A small-molecule ligand and the protein it binds are described below.
Small molecule (SMILES): CC(=O)N[C@H]1[C@H](O[C@H]2[C@H](O)[C@@H](NC(C)=O)CO[C@@H]2CO)O[C@H](CO)[C@@H](O[C@@H]2O[C@H](CO)[C@@H](O)[C@H](O)[C@@H]2O)[C@@H]1O

Sequence of chain 37.E:
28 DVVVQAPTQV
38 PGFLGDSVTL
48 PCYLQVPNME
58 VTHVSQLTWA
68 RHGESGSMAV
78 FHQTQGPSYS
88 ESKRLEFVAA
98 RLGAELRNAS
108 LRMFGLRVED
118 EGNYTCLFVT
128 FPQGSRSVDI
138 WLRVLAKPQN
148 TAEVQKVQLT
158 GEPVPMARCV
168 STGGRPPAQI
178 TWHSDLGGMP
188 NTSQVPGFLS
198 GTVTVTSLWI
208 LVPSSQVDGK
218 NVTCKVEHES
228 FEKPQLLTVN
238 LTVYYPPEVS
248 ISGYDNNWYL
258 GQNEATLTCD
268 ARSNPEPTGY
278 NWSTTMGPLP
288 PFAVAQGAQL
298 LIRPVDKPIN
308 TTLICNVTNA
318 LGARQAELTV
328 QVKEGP

Binding-site contacts:
Ligand atom C3 contacts residue ASN105 of chain 37.E at 3.8 Å.
Ligand atom O5 contacts residue ALA96 of chain 37.E at 4.5 Å.
Ligand atom O6 contacts residue ALA96 of chain 37.E at 4.3 Å.
Ligand atom C8 contacts residue TYR50 of chain 37.E at 4.1 Å (hydrophobic).
Ligand atom O5 contacts residue VAL95 of chain 37.E at 4.5 Å.
Ligand atom N2 contacts residue ASN105 of chain 37.E at 2.9 Å (h-bond).
Ligand atom C1 contacts residue ASN105 of chain 37.E at 1.4 Å.
Ligand atom C7 contacts residue ASN105 of chain 37.E at 3.6 Å.
Ligand atom C5 contacts residue VAL95 of chain 37.E at 4.5 Å (hydrophobic).
Ligand atom C2 contacts residue ASN105 of chain 37.E at 2.5 Å.
Ligand atom O6 contacts residue VAL95 of chain 37.E at 2.9 Å (h-bond).
Ligand atom C4 contacts residue ASN105 of chain 37.E at 4.3 Å.
Ligand atom C5 contacts residue ASN105 of chain 37.E at 3.6 Å.
Ligand atom O7 contacts residue ASN105 of chain 37.E at 4.0 Å.
Ligand atom C8 contacts residue PRO48 of chain 37.E at 4.4 Å (hydrophobic).
Ligand atom O5 contacts residue ASN105 of chain 37.E at 2.4 Å (h-bond).
Ligand atom C6 contacts residue VAL95 of chain 37.E at 3.6 Å (hydrophobic).